Binding-site contacts:
Ligand atom O3G contacts residue SER188 of chain 1.D at 3.8 Å.
Ligand atom PA contacts residue MG1 of chain 1.E at 3.3 Å.
Ligand atom O1A contacts residue ASP190 of chain 1.D at 3.0 Å (salt-bridge).
Ligand atom O1B contacts residue ARG183 of chain 1.D at 2.8 Å (salt-bridge).
Ligand atom O1B contacts residue SER180 of chain 1.D at 3.6 Å (h-bond).
Ligand atom PB contacts residue SER180 of chain 1.D at 3.7 Å.
Ligand atom O1A contacts residue MG1 of chain 1.E at 2.1 Å.
Ligand atom O3G contacts residue GLY189 of chain 1.D at 2.9 Å (h-bond).
Ligand atom O2B contacts residue ASP192 of chain 1.D at 3.0 Å (salt-bridge).
Ligand atom C5 contacts residue ASP276 of chain 1.D at 3.6 Å.
Ligand atom C4' contacts residue PHE272 of chain 1.D at 3.4 Å (hydrophobic).
Ligand atom O2 contacts residue TYR271 of chain 1.D at 3.3 Å.
Ligand atom C2' contacts residue TYR271 of chain 1.D at 3.3 Å (hydrophobic).
Ligand atom O1A contacts residue NA1 of chain 1.F at 2.5 Å (h-bond).
Ligand atom C2' contacts residue ASN279 of chain 1.D at 3.5 Å.
Ligand atom N4 contacts residue ASP276 of chain 1.D at 3.6 Å.
Ligand atom O3B contacts residue MG1 of chain 1.E at 3.6 Å.
Ligand atom O2 contacts residue ASN279 of chain 1.D at 2.9 Å (h-bond).
Ligand atom PG contacts residue GLY189 of chain 1.D at 3.7 Å.
Ligand atom O2B contacts residue SER180 of chain 1.D at 3.0 Å (h-bond).
Ligand atom PG contacts residue SER180 of chain 1.D at 3.8 Å.
Ligand atom C4 contacts residue ASP276 of chain 1.D at 3.4 Å.
Ligand atom PG contacts residue MG1 of chain 1.E at 3.3 Å.
Ligand atom O3G contacts residue SER180 of chain 1.D at 2.6 Å (h-bond).
Ligand atom O5' contacts residue NA1 of chain 1.F at 3.8 Å.
Ligand atom O4' contacts residue PHE272 of chain 1.D at 3.7 Å.
Ligand atom PA contacts residue NA1 of chain 1.F at 3.6 Å.
Ligand atom PB contacts residue MG1 of chain 1.E at 3.1 Å.
Ligand atom O1G contacts residue ASP190 of chain 1.D at 2.9 Å (salt-bridge).
Ligand atom O1G contacts residue MG1 of chain 1.E at 2.0 Å.
Ligand atom O2G contacts residue GLY189 of chain 1.D at 3.8 Å.
Ligand atom O1A contacts residue ASP192 of chain 1.D at 3.0 Å (salt-bridge).
Ligand atom N3 contacts residue ASP276 of chain 1.D at 3.6 Å.
Ligand atom O2B contacts residue GLY179 of chain 1.D at 3.4 Å.
Ligand atom O2B contacts residue MG1 of chain 1.E at 2.0 Å.
Ligand atom O3A contacts residue MG1 of chain 1.E at 3.5 Å.
Ligand atom C2' contacts residue GLY274 of chain 1.D at 3.4 Å.
Ligand atom O1G contacts residue GLY189 of chain 1.D at 3.8 Å.
Ligand atom C5' contacts residue ASP192 of chain 1.D at 3.5 Å.
Ligand atom C1' contacts residue TYR271 of chain 1.D at 3.6 Å (hydrophobic).

Sequence of chain 1.D:
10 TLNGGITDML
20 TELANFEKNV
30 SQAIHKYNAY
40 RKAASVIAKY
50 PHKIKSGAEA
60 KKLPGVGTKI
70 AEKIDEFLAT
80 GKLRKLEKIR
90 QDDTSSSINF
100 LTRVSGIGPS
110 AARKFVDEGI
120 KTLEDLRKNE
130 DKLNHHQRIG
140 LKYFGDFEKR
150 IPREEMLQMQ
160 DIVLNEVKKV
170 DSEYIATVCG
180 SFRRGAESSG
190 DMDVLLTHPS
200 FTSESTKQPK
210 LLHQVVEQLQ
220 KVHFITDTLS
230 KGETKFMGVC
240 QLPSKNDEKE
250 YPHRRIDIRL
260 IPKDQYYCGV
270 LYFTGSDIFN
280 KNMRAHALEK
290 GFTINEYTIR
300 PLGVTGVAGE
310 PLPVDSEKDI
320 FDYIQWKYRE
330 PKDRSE

This small molecule binds to this protein.
Small molecule (SMILES): Nc1ccn([C@H]2CC[C@@H](CO[P](=O)(O)O[P](=O)(O)OP(=O)(O)O)O2)c(=O)n1